This small molecule binds to this protein.
Small molecule (SMILES): O=C1NCCc2[nH]c(-c3ccnc(-c4cnc5ccccc5c4)c3)cc21

Sequence of chain 1.D:
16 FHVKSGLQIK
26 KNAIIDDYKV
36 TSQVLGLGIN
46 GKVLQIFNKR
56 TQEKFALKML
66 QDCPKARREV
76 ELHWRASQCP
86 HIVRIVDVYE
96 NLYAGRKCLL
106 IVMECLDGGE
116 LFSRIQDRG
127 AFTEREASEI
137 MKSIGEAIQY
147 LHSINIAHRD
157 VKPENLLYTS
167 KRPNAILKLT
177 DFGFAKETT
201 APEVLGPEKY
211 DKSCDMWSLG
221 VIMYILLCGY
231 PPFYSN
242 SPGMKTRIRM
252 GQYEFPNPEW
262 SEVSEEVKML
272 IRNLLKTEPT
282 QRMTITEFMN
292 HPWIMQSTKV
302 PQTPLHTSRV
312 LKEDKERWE

Binding-site contacts:
Ligand atom N1 contacts residue LEU163 of chain 1.D at 3.9 Å.
Ligand atom C13 contacts residue LEU163 of chain 1.D at 3.5 Å (hydrophobic).
Ligand atom C3 contacts residue THR176 of chain 1.D at 3.8 Å.
Ligand atom C8 contacts residue ASP177 of chain 1.D at 3.4 Å.
Ligand atom O26 contacts residue ASP177 of chain 1.D at 3.3 Å.
Ligand atom C21 contacts residue ASP112 of chain 1.D at 3.6 Å.
Ligand atom N16 contacts residue CYS110 of chain 1.D at 3.8 Å.
Ligand atom C10 contacts residue LEU111 of chain 1.D at 3.6 Å (hydrophobic).
Ligand atom N15 contacts residue ALA61 of chain 1.D at 3.9 Å.
Ligand atom C3 contacts residue VAL48 of chain 1.D at 3.9 Å (hydrophobic).
Ligand atom C17 contacts residue CYS110 of chain 1.D at 3.6 Å (hydrophobic).
Ligand atom C3 contacts residue MET108 of chain 1.D at 3.8 Å (hydrophobic).
Ligand atom N15 contacts residue LEU111 of chain 1.D at 3.0 Å (h-bond).
Ligand atom C4 contacts residue VAL48 of chain 1.D at 3.8 Å (hydrophobic).
Ligand atom C18 contacts residue LEU111 of chain 1.D at 3.3 Å (hydrophobic).
Ligand atom C25 contacts residue LEU40 of chain 1.D at 3.8 Å (hydrophobic).
Ligand atom C10 contacts residue ALA61 of chain 1.D at 3.7 Å (hydrophobic).
Ligand atom C4 contacts residue THR176 of chain 1.D at 3.7 Å.
Ligand atom C17 contacts residue ASP112 of chain 1.D at 3.8 Å.
Ligand atom C19 contacts residue LEU40 of chain 1.D at 3.6 Å (hydrophobic).
Ligand atom O26 contacts residue LYS63 of chain 1.D at 3.0 Å (salt-bridge).
Ligand atom C17 contacts residue LEU111 of chain 1.D at 3.1 Å (hydrophobic).
Ligand atom C21 contacts residue LEU40 of chain 1.D at 3.7 Å (hydrophobic).
Ligand atom C10 contacts residue GLU109 of chain 1.D at 3.3 Å.
Ligand atom N7 contacts residue ASP177 of chain 1.D at 2.8 Å (salt-bridge).
Ligand atom C20 contacts residue LEU111 of chain 1.D at 3.7 Å (hydrophobic).
Ligand atom C22 contacts residue ASP112 of chain 1.D at 3.7 Å.
Ligand atom C8 contacts residue LEU42 of chain 1.D at 3.3 Å (hydrophobic).
Ligand atom N15 contacts residue GLU109 of chain 1.D at 3.9 Å.
Ligand atom C21 contacts residue LEU111 of chain 1.D at 3.6 Å (hydrophobic).
Ligand atom C8 contacts residue GLY43 of chain 1.D at 3.2 Å.
Ligand atom C6 contacts residue LYS63 of chain 1.D at 3.9 Å.
Ligand atom N16 contacts residue LEU40 of chain 1.D at 3.7 Å.
Ligand atom C17 contacts residue LEU40 of chain 1.D at 3.9 Å (hydrophobic).
Ligand atom N7 contacts residue GLY43 of chain 1.D at 3.6 Å.
Ligand atom N16 contacts residue ASP112 of chain 1.D at 3.2 Å.
Ligand atom C12 contacts residue LEU163 of chain 1.D at 3.7 Å (hydrophobic).
Ligand atom C19 contacts residue LEU111 of chain 1.D at 3.6 Å (hydrophobic).
Ligand atom C6 contacts residue ASP177 of chain 1.D at 3.5 Å.
Ligand atom N16 contacts residue LEU111 of chain 1.D at 3.3 Å (h-bond).